Sequence of chain 1.C:
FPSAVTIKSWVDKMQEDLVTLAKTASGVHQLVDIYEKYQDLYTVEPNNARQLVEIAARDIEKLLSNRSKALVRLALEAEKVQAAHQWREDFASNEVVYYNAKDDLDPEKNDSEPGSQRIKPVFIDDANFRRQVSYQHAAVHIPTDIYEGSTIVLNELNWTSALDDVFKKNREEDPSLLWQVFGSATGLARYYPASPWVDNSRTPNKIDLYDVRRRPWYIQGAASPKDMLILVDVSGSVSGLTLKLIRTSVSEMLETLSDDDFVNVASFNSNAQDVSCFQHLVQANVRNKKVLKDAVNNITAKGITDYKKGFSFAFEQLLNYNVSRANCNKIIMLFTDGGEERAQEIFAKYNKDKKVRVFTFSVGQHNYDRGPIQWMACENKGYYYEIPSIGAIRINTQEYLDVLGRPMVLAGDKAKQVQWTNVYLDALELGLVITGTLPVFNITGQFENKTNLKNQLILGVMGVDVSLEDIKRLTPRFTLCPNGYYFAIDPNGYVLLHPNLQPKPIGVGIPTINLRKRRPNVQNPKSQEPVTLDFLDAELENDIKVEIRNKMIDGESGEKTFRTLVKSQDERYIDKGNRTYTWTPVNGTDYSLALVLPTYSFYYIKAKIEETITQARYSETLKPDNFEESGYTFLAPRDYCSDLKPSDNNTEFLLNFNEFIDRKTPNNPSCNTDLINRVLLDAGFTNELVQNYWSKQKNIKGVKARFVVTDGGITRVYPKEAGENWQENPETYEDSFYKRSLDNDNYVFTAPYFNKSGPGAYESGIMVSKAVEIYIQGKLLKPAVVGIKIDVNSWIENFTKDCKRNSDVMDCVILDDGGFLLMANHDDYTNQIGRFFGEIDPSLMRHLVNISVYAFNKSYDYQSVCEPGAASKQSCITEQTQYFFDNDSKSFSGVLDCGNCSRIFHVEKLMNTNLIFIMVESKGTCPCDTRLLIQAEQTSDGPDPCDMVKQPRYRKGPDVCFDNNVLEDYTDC

This protein binds this small molecule.
Small molecule (SMILES): CC(=O)N[C@@H]1[C@@H](O)[C@H](O)[C@@H](CO)O[C@H]1O

Binding-site contacts:
Ligand atom O5 contacts residue ASN783 of chain 1.C at 2.5 Å (h-bond).
Ligand atom C6 contacts residue ASN783 of chain 1.C at 4.3 Å.
Ligand atom C7 contacts residue ASN783 of chain 1.C at 4.4 Å.
Ligand atom O6 contacts residue ARG875 of chain 1.C at 3.8 Å.
Ligand atom C3 contacts residue ASN783 of chain 1.C at 3.8 Å.
Ligand atom N2 contacts residue ASN783 of chain 1.C at 3.4 Å (h-bond).
Ligand atom C6 contacts residue PHE782 of chain 1.C at 4.4 Å (hydrophobic).
Ligand atom C1 contacts residue ASN783 of chain 1.C at 1.7 Å.
Ligand atom O6 contacts residue PHE782 of chain 1.C at 4.0 Å.
Ligand atom C4 contacts residue ASN783 of chain 1.C at 4.1 Å.
Ligand atom C2 contacts residue ASN783 of chain 1.C at 3.0 Å.
Ligand atom C5 contacts residue ASN783 of chain 1.C at 3.2 Å.